Binding-site contacts:
Ligand atom C3 contacts residue ASN215 of chain 1.B at 3.8 Å.
Ligand atom O7 contacts residue ASN175 of chain 1.B at 3.5 Å (h-bond).
Ligand atom C5 contacts residue ASN215 of chain 1.B at 3.6 Å.
Ligand atom C4 contacts residue ASN215 of chain 1.B at 4.2 Å.
Ligand atom C1 contacts residue ASN215 of chain 1.B at 1.4 Å.
Ligand atom O7 contacts residue ASN215 of chain 1.B at 4.4 Å.
Ligand atom C2 contacts residue ASN215 of chain 1.B at 2.4 Å.
Ligand atom C7 contacts residue ASN215 of chain 1.B at 4.0 Å.
Ligand atom O5 contacts residue ASN215 of chain 1.B at 2.3 Å (h-bond).
Ligand atom O5 contacts residue THR214 of chain 1.B at 4.3 Å.
Ligand atom N2 contacts residue ASN215 of chain 1.B at 3.0 Å (h-bond).
Ligand atom O3 contacts residue ASN175 of chain 1.B at 4.3 Å.

Sequence of chain 1.B:
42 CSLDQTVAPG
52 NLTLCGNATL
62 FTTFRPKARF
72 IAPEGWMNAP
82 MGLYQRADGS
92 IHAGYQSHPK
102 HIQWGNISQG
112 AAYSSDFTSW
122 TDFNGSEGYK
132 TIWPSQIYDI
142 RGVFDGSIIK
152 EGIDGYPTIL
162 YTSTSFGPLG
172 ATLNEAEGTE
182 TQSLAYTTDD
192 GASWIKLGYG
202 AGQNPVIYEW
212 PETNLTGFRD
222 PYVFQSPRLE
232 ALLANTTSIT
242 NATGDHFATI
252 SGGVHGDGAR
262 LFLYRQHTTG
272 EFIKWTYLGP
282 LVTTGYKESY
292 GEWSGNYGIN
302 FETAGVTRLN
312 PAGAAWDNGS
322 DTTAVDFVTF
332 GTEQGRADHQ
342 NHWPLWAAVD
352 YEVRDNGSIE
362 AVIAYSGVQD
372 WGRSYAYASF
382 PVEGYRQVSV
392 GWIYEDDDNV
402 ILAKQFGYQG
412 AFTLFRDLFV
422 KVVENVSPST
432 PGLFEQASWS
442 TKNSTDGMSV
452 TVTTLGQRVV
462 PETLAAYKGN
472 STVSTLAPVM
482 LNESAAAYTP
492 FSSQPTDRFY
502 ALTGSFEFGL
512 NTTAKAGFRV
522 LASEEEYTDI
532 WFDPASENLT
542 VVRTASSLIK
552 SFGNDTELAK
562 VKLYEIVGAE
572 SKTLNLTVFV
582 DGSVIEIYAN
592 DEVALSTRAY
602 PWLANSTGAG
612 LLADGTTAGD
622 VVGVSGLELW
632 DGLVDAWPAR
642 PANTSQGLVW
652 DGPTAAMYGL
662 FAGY

The protein below binds the small molecule below.
Small molecule (SMILES): CC(=O)N[C@@H]1[C@@H](O)[C@H](O)[C@@H](CO)O[C@H]1O